Binding-site contacts:
Ligand atom N2 contacts residue SER205 of chain 1.B at 3.4 Å (h-bond).
Ligand atom C1 contacts residue GLY228 of chain 1.B at 3.5 Å.
Ligand atom N3 contacts residue GLY230 of chain 1.B at 3.3 Å (h-bond).
Ligand atom O1 contacts residue GLY228 of chain 1.B at 3.0 Å (h-bond).
Ligand atom C5 contacts residue LEU96 of chain 1.B at 3.9 Å (hydrophobic).
Ligand atom C17 contacts residue HIS43 of chain 1.B at 3.5 Å.
Ligand atom C16 contacts residue TRP227 of chain 1.B at 3.6 Å (hydrophobic).
Ligand atom C11 contacts residue GOL1 of chain 1.F at 3.8 Å.
Ligand atom C18 contacts residue TRP50 of chain 1.B at 3.8 Å (hydrophobic).
Ligand atom N2 contacts residue HIS43 of chain 1.B at 3.7 Å.
Ligand atom C16 contacts residue GLY228 of chain 1.B at 3.8 Å.
Ligand atom C contacts residue GLY228 of chain 1.B at 3.4 Å.
Ligand atom C15 contacts residue GLY228 of chain 1.B at 3.5 Å.
Ligand atom C5 contacts residue GLU94 of chain 1.B at 3.5 Å.
Ligand atom N4 contacts residue ALA200 of chain 1.B at 3.5 Å (h-bond).
Ligand atom N4 contacts residue TRP227 of chain 1.B at 3.5 Å (h-bond).
Ligand atom C10 contacts residue GOL1 of chain 1.F at 3.7 Å.
Ligand atom C6 contacts residue LEU96 of chain 1.B at 3.8 Å (hydrophobic).
Ligand atom N2 contacts residue SER226 of chain 1.B at 2.8 Å (h-bond).
Ligand atom N2 contacts residue TRP227 of chain 1.B at 3.7 Å.
Ligand atom N contacts residue GLY228 of chain 1.B at 2.7 Å (h-bond).
Ligand atom C4 contacts residue TYR47 of chain 1.B at 3.6 Å (hydrophobic).
Ligand atom C15 contacts residue TRP227 of chain 1.B at 3.6 Å (hydrophobic).
Ligand atom C18 contacts residue TYR47 of chain 1.B at 3.6 Å (hydrophobic).
Ligand atom C15 contacts residue ALA200 of chain 1.B at 3.7 Å (hydrophobic).
Ligand atom C14 contacts residue GLY230 of chain 1.B at 3.4 Å.
Ligand atom N3 contacts residue ALA200 of chain 1.B at 3.6 Å (h-bond).
Ligand atom O1 contacts residue TRP227 of chain 1.B at 3.2 Å.
Ligand atom C7 contacts residue TRP227 of chain 1.B at 3.6 Å (hydrophobic).
Ligand atom O contacts residue GOL1 of chain 1.F at 2.9 Å (h-bond).
Ligand atom C11 contacts residue SER226 of chain 1.B at 3.7 Å.
Ligand atom C11 contacts residue SER205 of chain 1.B at 3.1 Å.
Ligand atom C13 contacts residue GLU202 of chain 1.B at 3.3 Å.
Ligand atom C8 contacts residue GLY228 of chain 1.B at 3.6 Å.
Ligand atom N3 contacts residue GLY228 of chain 1.B at 3.6 Å.
Ligand atom C9 contacts residue SER226 of chain 1.B at 3.7 Å.
Ligand atom N4 contacts residue ASP199 of chain 1.B at 3.6 Å (salt-bridge).
Ligand atom C19 contacts residue TRP50 of chain 1.B at 3.7 Å (hydrophobic).
Ligand atom C10 contacts residue SER226 of chain 1.B at 3.7 Å.
Ligand atom C14 contacts residue GLU202 of chain 1.B at 3.5 Å.

A protein and the small-molecule ligand that binds it are described below.
Small molecule (SMILES): Nc1cc(CNC(=O)[C@@H]2CCCN2C(=O)[C@H](N)Cc2ccccc2)ccn1

Sequence of chain 1.B:
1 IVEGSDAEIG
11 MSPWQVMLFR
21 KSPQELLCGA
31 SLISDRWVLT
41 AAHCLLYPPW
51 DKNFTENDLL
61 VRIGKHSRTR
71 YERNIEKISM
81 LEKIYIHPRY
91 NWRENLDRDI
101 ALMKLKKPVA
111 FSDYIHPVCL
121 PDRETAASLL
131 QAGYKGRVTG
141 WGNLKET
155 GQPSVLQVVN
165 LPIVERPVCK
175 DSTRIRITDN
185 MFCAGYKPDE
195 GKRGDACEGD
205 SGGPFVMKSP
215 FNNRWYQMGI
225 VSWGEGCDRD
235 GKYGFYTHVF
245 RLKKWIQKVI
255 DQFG